Sequence of chain 6.B:
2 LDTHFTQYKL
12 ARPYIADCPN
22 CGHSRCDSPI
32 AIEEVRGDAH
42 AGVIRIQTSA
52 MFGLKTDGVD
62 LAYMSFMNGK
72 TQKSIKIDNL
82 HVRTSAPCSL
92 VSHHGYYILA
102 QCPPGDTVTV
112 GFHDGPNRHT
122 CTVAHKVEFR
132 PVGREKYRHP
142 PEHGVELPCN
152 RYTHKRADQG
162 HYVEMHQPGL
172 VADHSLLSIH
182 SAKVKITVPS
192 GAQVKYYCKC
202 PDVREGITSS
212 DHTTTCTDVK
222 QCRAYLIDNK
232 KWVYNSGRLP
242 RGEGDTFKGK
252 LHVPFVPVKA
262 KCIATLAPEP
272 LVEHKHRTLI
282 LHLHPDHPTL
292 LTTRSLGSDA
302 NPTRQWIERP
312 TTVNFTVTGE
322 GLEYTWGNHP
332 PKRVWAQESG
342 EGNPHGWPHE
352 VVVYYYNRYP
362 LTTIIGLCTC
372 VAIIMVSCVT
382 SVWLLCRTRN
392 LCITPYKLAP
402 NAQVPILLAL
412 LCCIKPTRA

The protein below binds the small molecule below.
Small molecule (SMILES): O=C(O)[C@@H]1O[C@H](O[C@H]2[C@@H](OS(=O)(=O)O)O[C@@H](O)[C@H](NS(=O)(=O)O)[C@H]2O)[C@@H](OS(=O)(=O)O)[C@H](O)[C@@H]1O

Binding-site contacts:
Ligand atom OAH contacts residue HIS82 of chain 6.B at 3.1 Å (h-bond).
Ligand atom SAG contacts residue HIS82 of chain 6.B at 3.7 Å.
Ligand atom C6 contacts residue ASN80 of chain 6.B at 3.8 Å.
Ligand atom OAB contacts residue ASN80 of chain 6.B at 4.5 Å.
Ligand atom O4 contacts residue HIS114 of chain 6.B at 3.6 Å.
Ligand atom OBC contacts residue HIS114 of chain 6.B at 4.1 Å.
Ligand atom C2 contacts residue HIS82 of chain 6.B at 4.2 Å.
Ligand atom O3 contacts residue HIS82 of chain 6.B at 3.9 Å.
Ligand atom O3 contacts residue HIS114 of chain 6.B at 3.3 Å (h-bond).
Ligand atom SBB contacts residue HIS114 of chain 6.B at 4.2 Å.
Ligand atom C3 contacts residue HIS82 of chain 6.B at 4.3 Å.
Ligand atom OBA contacts residue HIS114 of chain 6.B at 3.0 Å (h-bond).
Ligand atom OBA contacts residue HIS82 of chain 6.B at 4.3 Å.
Ligand atom O6A contacts residue ASN80 of chain 6.B at 4.5 Å.
Ligand atom C4 contacts residue ASN80 of chain 6.B at 4.0 Å.
Ligand atom O4 contacts residue ASN80 of chain 6.B at 3.1 Å (h-bond).
Ligand atom SAG contacts residue ASN80 of chain 6.B at 4.3 Å.
Ligand atom N2 contacts residue HIS82 of chain 6.B at 4.5 Å.
Ligand atom O6B contacts residue ASN80 of chain 6.B at 3.0 Å (h-bond).
Ligand atom OAF contacts residue HIS82 of chain 6.B at 3.2 Å (h-bond).
Ligand atom OAH contacts residue ASN80 of chain 6.B at 3.2 Å (h-bond).